Sequence of chain 45.C:
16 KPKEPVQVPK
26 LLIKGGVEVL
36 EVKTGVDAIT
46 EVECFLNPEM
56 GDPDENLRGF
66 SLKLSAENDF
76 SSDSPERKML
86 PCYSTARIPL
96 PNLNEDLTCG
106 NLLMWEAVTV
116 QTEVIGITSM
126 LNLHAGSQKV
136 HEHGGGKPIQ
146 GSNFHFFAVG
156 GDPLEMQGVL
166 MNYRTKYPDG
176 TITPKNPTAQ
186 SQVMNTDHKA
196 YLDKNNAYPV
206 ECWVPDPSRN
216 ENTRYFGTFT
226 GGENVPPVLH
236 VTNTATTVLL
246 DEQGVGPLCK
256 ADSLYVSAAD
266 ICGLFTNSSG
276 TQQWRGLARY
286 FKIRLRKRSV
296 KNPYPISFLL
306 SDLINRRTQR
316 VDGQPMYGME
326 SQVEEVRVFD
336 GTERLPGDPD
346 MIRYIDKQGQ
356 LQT

Binding-site contacts:
Ligand atom C4 contacts residue ASN272 of chain 45.B at 4.1 Å.
Ligand atom C11 contacts residue LEU62 of chain 45.B at 4.1 Å (hydrophobic).
Ligand atom O8 contacts residue LYS68 of chain 45.B at 3.4 Å.
Ligand atom O1B contacts residue ASN272 of chain 45.B at 3.4 Å (h-bond).
Ligand atom O1B contacts residue SER274 of chain 45.B at 4.1 Å.
Ligand atom O1A contacts residue SER274 of chain 45.B at 2.6 Å (h-bond).
Ligand atom C11 contacts residue GLN278 of chain 45.B at 3.5 Å.
Ligand atom O10 contacts residue LEU62 of chain 45.B at 4.0 Å.
Ligand atom C7 contacts residue GLN278 of chain 45.B at 3.8 Å.
Ligand atom O1B contacts residue THR276 of chain 45.B at 3.7 Å.
Ligand atom C11 contacts residue PHE65 of chain 45.B at 3.8 Å (hydrophobic).
Ligand atom O9 contacts residue LEU67 of chain 45.B at 3.3 Å.
Ligand atom O1A contacts residue LYS68 of chain 45.B at 2.9 Å.
Ligand atom O9 contacts residue LYS68 of chain 45.B at 2.9 Å (salt-bridge).
Ligand atom C11 contacts residue ASN272 of chain 45.B at 3.6 Å.
Ligand atom C11 contacts residue THR276 of chain 45.B at 3.3 Å.
Ligand atom C9 contacts residue GLN278 of chain 45.B at 3.2 Å.
Ligand atom C11 contacts residue HIS138 of chain 45.A at 3.5 Å.
Ligand atom C10 contacts residue GLN278 of chain 45.B at 4.0 Å.
Ligand atom C1 contacts residue LYS68 of chain 45.B at 3.6 Å.
Ligand atom O8 contacts residue GLN278 of chain 45.B at 3.5 Å (h-bond).
Ligand atom C10 contacts residue PHE75 of chain 45.C at 3.1 Å (hydrophobic).
Ligand atom C8 contacts residue GLN278 of chain 45.B at 3.6 Å.
Ligand atom C9 contacts residue LYS68 of chain 45.B at 3.8 Å.
Ligand atom O1B contacts residue LYS68 of chain 45.B at 3.9 Å.
Ligand atom C11 contacts residue PHE75 of chain 45.C at 2.3 Å (hydrophobic).
Ligand atom O10 contacts residue PHE75 of chain 45.C at 3.0 Å.
Ligand atom C5 contacts residue ASN272 of chain 45.B at 4.1 Å.
Ligand atom C11 contacts residue PHE270 of chain 45.B at 3.8 Å (hydrophobic).
Ligand atom C6 contacts residue ASN272 of chain 45.B at 3.6 Å.
Ligand atom N5 contacts residue GLN278 of chain 45.B at 3.9 Å.
Ligand atom C10 contacts residue ASN272 of chain 45.B at 4.0 Å.
Ligand atom N5 contacts residue ASN272 of chain 45.B at 3.2 Å (h-bond).
Ligand atom C9 contacts residue LEU67 of chain 45.B at 4.1 Å (hydrophobic).
Ligand atom O7 contacts residue LEU62 of chain 45.B at 3.8 Å.
Ligand atom O8 contacts residue ASN272 of chain 45.B at 3.5 Å (h-bond).
Ligand atom C11 contacts residue SER274 of chain 45.B at 4.0 Å.
Ligand atom C1 contacts residue SER274 of chain 45.B at 3.7 Å.
Ligand atom C1 contacts residue ASN272 of chain 45.B at 3.8 Å.
Ligand atom O9 contacts residue GLN278 of chain 45.B at 4.0 Å.

Sequence of chain 45.B:
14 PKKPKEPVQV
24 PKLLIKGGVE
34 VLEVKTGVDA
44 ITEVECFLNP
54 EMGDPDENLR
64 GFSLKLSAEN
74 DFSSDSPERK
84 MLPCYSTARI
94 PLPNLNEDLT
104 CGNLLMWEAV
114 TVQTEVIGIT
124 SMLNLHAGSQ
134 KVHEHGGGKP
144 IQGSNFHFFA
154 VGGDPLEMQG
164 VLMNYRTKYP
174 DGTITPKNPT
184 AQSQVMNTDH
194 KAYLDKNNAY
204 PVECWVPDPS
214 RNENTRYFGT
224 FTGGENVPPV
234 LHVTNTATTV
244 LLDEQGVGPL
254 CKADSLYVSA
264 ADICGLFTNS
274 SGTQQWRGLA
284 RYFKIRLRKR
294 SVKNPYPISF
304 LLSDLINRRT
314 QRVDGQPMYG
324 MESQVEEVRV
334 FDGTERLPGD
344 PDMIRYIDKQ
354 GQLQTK

This small molecule binds to this protein.
Small molecule (SMILES): CC(=O)N[C@H]1[C@H]([C@H](O)[C@H](O)CO)O[C@@](O[C@H](CO)[C@@H](O)[C@@H]2O[C@@H](C(=O)O)C[C@H](O)[C@H]2NC(C)=O)(C(=O)O)C[C@@H]1O

Sequence of chain 45.A:
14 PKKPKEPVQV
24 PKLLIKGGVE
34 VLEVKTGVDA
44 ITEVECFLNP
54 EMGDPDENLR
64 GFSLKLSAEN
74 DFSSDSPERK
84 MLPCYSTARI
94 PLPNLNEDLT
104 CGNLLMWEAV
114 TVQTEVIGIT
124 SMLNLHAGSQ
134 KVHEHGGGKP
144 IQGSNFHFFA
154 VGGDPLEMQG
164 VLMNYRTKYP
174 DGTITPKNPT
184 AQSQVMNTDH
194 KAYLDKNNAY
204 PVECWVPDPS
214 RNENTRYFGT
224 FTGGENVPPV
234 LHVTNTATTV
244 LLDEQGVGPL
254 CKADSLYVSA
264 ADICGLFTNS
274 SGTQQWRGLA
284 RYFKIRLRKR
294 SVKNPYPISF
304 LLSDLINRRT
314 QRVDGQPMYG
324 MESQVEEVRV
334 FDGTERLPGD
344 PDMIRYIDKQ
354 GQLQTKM